Sequence of chain 16.A:
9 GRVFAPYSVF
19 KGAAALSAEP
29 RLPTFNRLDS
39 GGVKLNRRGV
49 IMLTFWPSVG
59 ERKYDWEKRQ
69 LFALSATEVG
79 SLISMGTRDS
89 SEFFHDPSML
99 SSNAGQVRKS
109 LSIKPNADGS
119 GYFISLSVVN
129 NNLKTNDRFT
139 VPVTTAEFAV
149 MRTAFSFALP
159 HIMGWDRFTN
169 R

A protein and the small-molecule ligand that binds it are described below.
Small molecule (SMILES): Cc1cn([C@H]2C[C@H](O[P](=O)(O)OC[C@H]3O[C@@H](n4cc(C)c(=O)[nH]c4=O)C[C@@H]3O[P](=O)(O)OC[C@H]3O[C@@H](n4cc(C)c(=O)[nH]c4=O)C[C@@H]3O[P](=O)(O)OC[C@H]3O[C@@H](n4cc(C)c(=O)[nH]c4=O)C[C@@H]3O[P](=O)(O)OC[C@H]3O[C@@H](n4cc(C)c(=O)[nH]c4=O)C[C@@H]3O[P](=O)(O)OC[C@H]3O[C@@H](n4cc(C)c(=O)[nH]c4=O)C[C@@H]3O[P](=O)(O)OC[C@H]3O[C@@H](n4cc(C)c(=O)[nH]c4=O)C[C@@H]3O[P](=O)(O)OC[C@H]3O[C@@H](n4cc(C)c(=O)[nH]c4=O)C[C@@H]3O[P](=O)(O)OC[C@H]3O[C@@H](n4cc(C)c(=O)[nH]c4=O)C[C@@H]3O)[C@@H](COP(=O)=O)O2)c(=O)[nH]c1=O

Binding-site contacts:
Ligand atom O2 contacts residue ARG60 of chain 4.A at 2.9 Å.
Ligand atom C1' contacts residue ASP94 of chain 24.A at 3.4 Å.
Ligand atom C4 contacts residue ARG45 of chain 24.A at 3.3 Å.
Ligand atom O4 contacts residue PHE12 of chain 4.A at 3.5 Å.
Ligand atom O4 contacts residue SER16 of chain 4.A at 2.9 Å (h-bond).
Ligand atom O2 contacts residue MET97 of chain 24.A at 2.9 Å.
Ligand atom N3 contacts residue PHE92 of chain 24.A at 3.0 Å (h-bond).
Ligand atom O4' contacts residue MET50 of chain 24.A at 3.3 Å.
Ligand atom C6 contacts residue HIS93 of chain 24.A at 3.5 Å.
Ligand atom O4' contacts residue HIS93 of chain 24.A at 3.4 Å.
Ligand atom C2 contacts residue MET97 of chain 24.A at 3.4 Å (hydrophobic).
Ligand atom O4 contacts residue ARG45 of chain 24.A at 3.2 Å (salt-bridge).
Ligand atom C4 contacts residue PHE12 of chain 4.A at 3.5 Å (hydrophobic).
Ligand atom O2 contacts residue TRP64 of chain 4.A at 3.4 Å.
Ligand atom C7 contacts residue GLU76 of chain 24.A at 3.5 Å.
Ligand atom N3 contacts residue PHE18 of chain 4.A at 3.4 Å.
Ligand atom C4 contacts residue PHE18 of chain 4.A at 3.4 Å (hydrophobic).
Ligand atom O4 contacts residue LYS42 of chain 24.A at 3.5 Å.
Ligand atom O2 contacts residue ASP94 of chain 24.A at 3.0 Å (salt-bridge).
Ligand atom O4' contacts residue TRP64 of chain 4.A at 2.7 Å (h-bond).
Ligand atom C5 contacts residue HIS93 of chain 24.A at 3.4 Å.
Ligand atom OP1 contacts residue HIS93 of chain 24.A at 2.7 Å (h-bond).
Ligand atom O2 contacts residue PHE12 of chain 4.A at 3.1 Å.
Ligand atom C6 contacts residue TRP64 of chain 4.A at 3.3 Å (hydrophobic).
Ligand atom OP1 contacts residue TYR62 of chain 4.A at 3.1 Å (h-bond).
Ligand atom C4 contacts residue PHE92 of chain 24.A at 3.3 Å (hydrophobic).
Ligand atom OP1 contacts residue LYS61 of chain 4.A at 2.9 Å.
Ligand atom C7 contacts residue HIS93 of chain 24.A at 3.4 Å.
Ligand atom N3 contacts residue ARG45 of chain 24.A at 2.6 Å (salt-bridge).
Ligand atom C7 contacts residue LYS42 of chain 24.A at 3.0 Å.
Ligand atom OP2 contacts residue LYS107 of chain 24.A at 2.8 Å (salt-bridge).
Ligand atom N3 contacts residue PHE12 of chain 4.A at 3.1 Å.
Ligand atom O2 contacts residue TYR62 of chain 4.A at 3.4 Å.
Ligand atom OP1 contacts residue LYS107 of chain 24.A at 2.8 Å (salt-bridge).
Ligand atom C2 contacts residue PHE12 of chain 4.A at 3.1 Å (hydrophobic).
Ligand atom N1 contacts residue MET97 of chain 24.A at 3.5 Å (h-bond).
Ligand atom C5' contacts residue TYR62 of chain 4.A at 3.4 Å (hydrophobic).
Ligand atom O4 contacts residue PHE92 of chain 24.A at 3.5 Å (h-bond).
Ligand atom OP1 contacts residue ALA71 of chain 24.A at 3.0 Å (h-bond).
Ligand atom O4' contacts residue ASP94 of chain 24.A at 3.4 Å (salt-bridge).

Sequence of chain 4.A:
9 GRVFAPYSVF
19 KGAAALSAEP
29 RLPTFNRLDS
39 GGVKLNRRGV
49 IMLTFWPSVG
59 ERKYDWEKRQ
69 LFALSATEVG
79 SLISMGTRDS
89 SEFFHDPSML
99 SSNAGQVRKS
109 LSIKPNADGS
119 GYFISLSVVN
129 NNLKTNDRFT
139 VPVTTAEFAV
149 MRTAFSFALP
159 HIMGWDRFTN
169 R

Sequence of chain 24.A:
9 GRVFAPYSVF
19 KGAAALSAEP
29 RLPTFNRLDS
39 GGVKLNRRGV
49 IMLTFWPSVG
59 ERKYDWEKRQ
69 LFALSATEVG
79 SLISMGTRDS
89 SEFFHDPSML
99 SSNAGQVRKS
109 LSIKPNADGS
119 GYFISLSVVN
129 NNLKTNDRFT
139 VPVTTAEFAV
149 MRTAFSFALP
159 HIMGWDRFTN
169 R